A small-molecule ligand and the protein it binds are described below.
Small molecule (SMILES): C=Cc1c(C)c2n3c1=CC1=N4->[Fe]35<-N3=C(C=2)C(/C=C/[N+](=O)[O-])=C(C)C3=Cc2c(C)c(CCC(=O)O)c(n25)C=C4C(CCC(=O)O)=C1C

Sequence of chain 1.A:
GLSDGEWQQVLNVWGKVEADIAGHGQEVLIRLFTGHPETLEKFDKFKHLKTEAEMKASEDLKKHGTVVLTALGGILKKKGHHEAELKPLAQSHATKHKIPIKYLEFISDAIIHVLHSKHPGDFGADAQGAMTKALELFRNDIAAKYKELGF

Binding-site contacts:
Ligand atom C4C contacts residue NO21 of chain 1.C at 3.3 Å.
Ligand atom O1D contacts residue LYS45 of chain 1.A at 3.3 Å (salt-bridge).
Ligand atom O1A contacts residue HIS97 of chain 1.A at 2.8 Å (h-bond).
Ligand atom C2D contacts residue PHE43 of chain 1.A at 3.5 Å (hydrophobic).
Ligand atom N contacts residue NO21 of chain 1.C at 2.7 Å (h-bond).
Ligand atom FE contacts residue HIS93 of chain 1.A at 2.0 Å.
Ligand atom CBB contacts residue PHE138 of chain 1.A at 3.4 Å (hydrophobic).
Ligand atom O1 contacts residue LEU135 of chain 1.A at 3.6 Å.
Ligand atom O1 contacts residue PHE138 of chain 1.A at 3.4 Å.
Ligand atom ND contacts residue HIS93 of chain 1.A at 2.9 Å (h-bond).
Ligand atom C3D contacts residue HIS97 of chain 1.A at 3.5 Å.
Ligand atom N contacts residue HIS93 of chain 1.A at 3.0 Å (h-bond).
Ligand atom CBC contacts residue TYR103 of chain 1.A at 3.4 Å (hydrophobic).
Ligand atom C4B contacts residue NO21 of chain 1.C at 3.3 Å.
Ligand atom NC contacts residue PHE138 of chain 1.A at 3.2 Å.
Ligand atom O2A contacts residue SER92 of chain 1.A at 2.6 Å (h-bond).
Ligand atom CHD contacts residue PHE43 of chain 1.A at 3.2 Å (hydrophobic).
Ligand atom NB contacts residue NO21 of chain 1.C at 2.9 Å (h-bond).
Ligand atom CAC contacts residue ILE99 of chain 1.A at 3.4 Å (hydrophobic).
Ligand atom O2 contacts residue ILE107 of chain 1.A at 3.2 Å.
Ligand atom FE contacts residue NO21 of chain 1.C at 2.0 Å.
Ligand atom C1A contacts residue NO21 of chain 1.C at 3.6 Å.
Ligand atom NB contacts residue HIS93 of chain 1.A at 2.9 Å (h-bond).
Ligand atom NA contacts residue HIS93 of chain 1.A at 2.9 Å (h-bond).
Ligand atom C1C contacts residue NO21 of chain 1.C at 3.0 Å.
Ligand atom C4A contacts residue HIS93 of chain 1.A at 3.5 Å.
Ligand atom CMD contacts residue LYS42 of chain 1.A at 3.2 Å.
Ligand atom C1D contacts residue NO21 of chain 1.C at 3.5 Å.
Ligand atom O2A contacts residue LEU89 of chain 1.A at 3.5 Å.
Ligand atom C4D contacts residue NO21 of chain 1.C at 3.5 Å.
Ligand atom CHC contacts residue NO21 of chain 1.C at 3.4 Å.
Ligand atom NA contacts residue NO21 of chain 1.C at 2.9 Å (h-bond).
Ligand atom C1A contacts residue HIS93 of chain 1.A at 3.4 Å.
Ligand atom CMC contacts residue TYR103 of chain 1.A at 3.2 Å (hydrophobic).
Ligand atom O2 contacts residue PHE138 of chain 1.A at 3.3 Å.
Ligand atom CGA contacts residue SER92 of chain 1.A at 3.5 Å.
Ligand atom CAD contacts residue HIS97 of chain 1.A at 3.2 Å.
Ligand atom CHD contacts residue ILE99 of chain 1.A at 3.5 Å (hydrophobic).
Ligand atom C1D contacts residue PHE43 of chain 1.A at 3.5 Å (hydrophobic).
Ligand atom ND contacts residue NO21 of chain 1.C at 2.7 Å (h-bond).